Binding-site contacts:
Ligand atom C6 contacts residue ALA687 of chain 1.C at 3.4 Å (hydrophobic).
Ligand atom C7 contacts residue ALA687 of chain 1.C at 4.2 Å (hydrophobic).
Ligand atom C5 contacts residue ALA687 of chain 1.C at 3.2 Å (hydrophobic).
Ligand atom O5 contacts residue GLN876 of chain 1.A at 4.2 Å.
Ligand atom O7 contacts residue ASN1055 of chain 1.C at 3.0 Å (h-bond).
Ligand atom C3 contacts residue ASN1055 of chain 1.C at 3.8 Å.
Ligand atom O6 contacts residue ASN1055 of chain 1.C at 4.1 Å.
Ligand atom C1 contacts residue GLN876 of chain 1.A at 4.1 Å.
Ligand atom O5 contacts residue ALA687 of chain 1.C at 3.9 Å.
Ligand atom C4 contacts residue ASN1055 of chain 1.C at 4.1 Å.
Ligand atom N2 contacts residue ASN1055 of chain 1.C at 3.1 Å (h-bond).
Ligand atom C2 contacts residue ASN1055 of chain 1.C at 2.5 Å.
Ligand atom C1 contacts residue ASN1055 of chain 1.C at 1.4 Å.
Ligand atom C8 contacts residue LYS1054 of chain 1.C at 4.2 Å.
Ligand atom C8 contacts residue GLU1053 of chain 1.C at 3.2 Å.
Ligand atom C7 contacts residue ASN1055 of chain 1.C at 3.3 Å.
Ligand atom C6 contacts residue ASN1055 of chain 1.C at 4.3 Å.
Ligand atom C5 contacts residue ASN1055 of chain 1.C at 3.4 Å.
Ligand atom C4 contacts residue ALA687 of chain 1.C at 4.2 Å (hydrophobic).
Ligand atom O6 contacts residue ALA687 of chain 1.C at 3.8 Å.
Ligand atom O7 contacts residue ALA687 of chain 1.C at 4.1 Å.
Ligand atom C8 contacts residue ALA687 of chain 1.C at 4.3 Å (hydrophobic).
Ligand atom O5 contacts residue ASN1055 of chain 1.C at 2.0 Å (h-bond).
Ligand atom O4 contacts residue ALA687 of chain 1.C at 4.1 Å.

Sequence of chain 1.A:
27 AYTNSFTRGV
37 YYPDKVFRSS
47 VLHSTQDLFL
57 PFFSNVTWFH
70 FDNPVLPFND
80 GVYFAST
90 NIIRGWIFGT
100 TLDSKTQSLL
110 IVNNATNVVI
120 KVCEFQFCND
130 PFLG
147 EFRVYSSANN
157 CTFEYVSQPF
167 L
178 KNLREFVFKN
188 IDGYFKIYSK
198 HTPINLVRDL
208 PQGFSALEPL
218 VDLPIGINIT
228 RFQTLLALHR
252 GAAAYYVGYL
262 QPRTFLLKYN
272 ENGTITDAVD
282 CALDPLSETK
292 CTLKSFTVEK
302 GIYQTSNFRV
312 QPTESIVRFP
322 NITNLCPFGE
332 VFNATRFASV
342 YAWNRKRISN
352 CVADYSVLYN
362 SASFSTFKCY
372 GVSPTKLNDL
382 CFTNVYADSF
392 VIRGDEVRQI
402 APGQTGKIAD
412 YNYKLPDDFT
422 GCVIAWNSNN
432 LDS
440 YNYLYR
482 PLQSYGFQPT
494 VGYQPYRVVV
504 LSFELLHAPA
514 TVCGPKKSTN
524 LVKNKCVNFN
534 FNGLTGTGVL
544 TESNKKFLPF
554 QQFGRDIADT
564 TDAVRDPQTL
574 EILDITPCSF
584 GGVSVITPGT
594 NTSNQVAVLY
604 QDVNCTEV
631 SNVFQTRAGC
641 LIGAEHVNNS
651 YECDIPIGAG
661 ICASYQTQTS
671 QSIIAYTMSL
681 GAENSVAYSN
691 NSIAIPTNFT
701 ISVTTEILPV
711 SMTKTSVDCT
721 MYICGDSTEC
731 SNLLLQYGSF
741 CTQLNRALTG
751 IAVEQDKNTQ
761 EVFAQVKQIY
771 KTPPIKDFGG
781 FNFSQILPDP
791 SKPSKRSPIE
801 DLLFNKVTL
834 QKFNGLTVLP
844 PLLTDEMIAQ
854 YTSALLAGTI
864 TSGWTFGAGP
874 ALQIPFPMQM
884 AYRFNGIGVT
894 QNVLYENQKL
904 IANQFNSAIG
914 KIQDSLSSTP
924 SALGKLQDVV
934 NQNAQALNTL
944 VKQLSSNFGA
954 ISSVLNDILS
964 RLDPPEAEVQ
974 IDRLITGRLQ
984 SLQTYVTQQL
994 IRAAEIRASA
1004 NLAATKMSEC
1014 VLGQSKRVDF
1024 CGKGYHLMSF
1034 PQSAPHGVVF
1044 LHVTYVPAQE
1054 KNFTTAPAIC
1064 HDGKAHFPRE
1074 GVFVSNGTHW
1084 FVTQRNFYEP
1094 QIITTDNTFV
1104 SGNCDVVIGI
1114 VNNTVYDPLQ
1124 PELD

A protein and the small-molecule ligand that binds it are described below.
Small molecule (SMILES): CC(=O)N[C@H]1[C@H](O[C@H]2[C@H](O)[C@@H](NC(C)=O)CO[C@@H]2CO)O[C@H](CO)[C@@H](O)[C@@H]1O

Sequence of chain 1.C:
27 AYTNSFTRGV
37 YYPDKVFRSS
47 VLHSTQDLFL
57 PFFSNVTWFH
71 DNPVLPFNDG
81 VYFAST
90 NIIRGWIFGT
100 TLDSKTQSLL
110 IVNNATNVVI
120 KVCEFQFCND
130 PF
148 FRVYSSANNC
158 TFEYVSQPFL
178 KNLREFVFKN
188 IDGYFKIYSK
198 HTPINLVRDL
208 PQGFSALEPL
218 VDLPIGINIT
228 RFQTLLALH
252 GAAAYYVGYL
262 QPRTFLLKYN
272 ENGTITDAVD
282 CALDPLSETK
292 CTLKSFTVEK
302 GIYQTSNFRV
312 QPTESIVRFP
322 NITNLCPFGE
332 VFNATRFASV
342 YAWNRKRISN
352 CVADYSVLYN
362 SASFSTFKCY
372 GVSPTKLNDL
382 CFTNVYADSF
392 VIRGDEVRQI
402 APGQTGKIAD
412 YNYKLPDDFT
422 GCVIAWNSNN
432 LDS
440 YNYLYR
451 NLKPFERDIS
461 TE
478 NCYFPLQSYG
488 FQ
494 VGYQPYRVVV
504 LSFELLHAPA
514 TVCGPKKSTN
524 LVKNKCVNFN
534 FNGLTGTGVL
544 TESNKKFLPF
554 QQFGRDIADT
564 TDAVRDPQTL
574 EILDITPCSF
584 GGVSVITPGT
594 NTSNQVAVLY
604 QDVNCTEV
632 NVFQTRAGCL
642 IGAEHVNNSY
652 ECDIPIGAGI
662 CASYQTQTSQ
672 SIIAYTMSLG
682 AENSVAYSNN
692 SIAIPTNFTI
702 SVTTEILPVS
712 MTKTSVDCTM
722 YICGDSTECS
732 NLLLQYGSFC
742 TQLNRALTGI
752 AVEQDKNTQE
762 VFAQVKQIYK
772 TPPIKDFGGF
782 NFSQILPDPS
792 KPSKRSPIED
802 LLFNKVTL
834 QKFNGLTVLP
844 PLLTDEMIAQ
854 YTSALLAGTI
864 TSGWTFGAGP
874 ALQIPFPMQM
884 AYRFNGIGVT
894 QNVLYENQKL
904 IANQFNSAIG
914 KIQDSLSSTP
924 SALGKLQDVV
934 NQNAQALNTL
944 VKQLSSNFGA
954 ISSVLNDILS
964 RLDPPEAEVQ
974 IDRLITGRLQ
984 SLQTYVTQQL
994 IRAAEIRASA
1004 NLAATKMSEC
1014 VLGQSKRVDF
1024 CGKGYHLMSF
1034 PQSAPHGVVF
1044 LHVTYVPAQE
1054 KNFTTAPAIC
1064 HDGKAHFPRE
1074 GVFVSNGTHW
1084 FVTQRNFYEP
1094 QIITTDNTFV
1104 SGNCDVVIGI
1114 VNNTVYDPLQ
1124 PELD